Binding-site contacts:
Ligand atom C5 contacts residue TYR101 of chain 1.B at 4.2 Å (hydrophobic).
Ligand atom O5 contacts residue ASN15 of chain 1.B at 2.4 Å (h-bond).
Ligand atom C6 contacts residue GLN85 of chain 1.B at 4.4 Å.
Ligand atom C4 contacts residue ASN15 of chain 1.B at 4.4 Å.
Ligand atom C2 contacts residue ASN15 of chain 1.B at 2.5 Å.
Ligand atom O6 contacts residue TYR101 of chain 1.B at 4.3 Å.
Ligand atom N2 contacts residue ASN15 of chain 1.B at 3.0 Å (h-bond).
Ligand atom C3 contacts residue ASN15 of chain 1.B at 3.9 Å.
Ligand atom C7 contacts residue ASN15 of chain 1.B at 3.7 Å.
Ligand atom C1 contacts residue TYR101 of chain 1.B at 4.3 Å (hydrophobic).
Ligand atom C6 contacts residue TYR101 of chain 1.B at 4.0 Å (hydrophobic).
Ligand atom C8 contacts residue ASN15 of chain 1.B at 4.1 Å.
Ligand atom C1 contacts residue ASN15 of chain 1.B at 1.4 Å.
Ligand atom O5 contacts residue TYR101 of chain 1.B at 3.6 Å.
Ligand atom C5 contacts residue ASN15 of chain 1.B at 3.7 Å.

This protein binds this small molecule.
Small molecule (SMILES): CC(=O)N[C@@H]1[C@@H](O)[C@H](O)[C@@H](CO)O[C@H]1O

Sequence of chain 1.B:
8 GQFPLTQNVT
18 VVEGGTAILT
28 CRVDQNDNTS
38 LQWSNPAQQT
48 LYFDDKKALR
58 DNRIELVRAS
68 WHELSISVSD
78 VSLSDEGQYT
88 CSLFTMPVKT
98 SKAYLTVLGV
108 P